A protein and the small-molecule ligand that binds it are described below.
Small molecule (SMILES): CC(=O)N[C@H]1[C@H](O[C@H]2[C@H](O)[C@@H](NC(C)=O)CO[C@@H]2CO)O[C@H](CO)[C@@H](O)[C@@H]1O

Binding-site contacts:
Ligand atom C7 contacts residue ASN304 of chain 1.B at 3.1 Å.
Ligand atom C1 contacts residue ASN304 of chain 1.B at 1.4 Å.
Ligand atom C2 contacts residue ASN304 of chain 1.B at 2.4 Å.
Ligand atom N2 contacts residue ASN304 of chain 1.B at 3.0 Å (h-bond).
Ligand atom C4 contacts residue ASN304 of chain 1.B at 4.2 Å.
Ligand atom C8 contacts residue VAL298 of chain 1.B at 4.0 Å (hydrophobic).
Ligand atom O6 contacts residue ASN304 of chain 1.B at 4.5 Å.
Ligand atom C8 contacts residue ASN304 of chain 1.B at 4.4 Å.
Ligand atom O7 contacts residue ASN304 of chain 1.B at 2.8 Å (h-bond).
Ligand atom O5 contacts residue ASN304 of chain 1.B at 2.3 Å (h-bond).
Ligand atom C5 contacts residue ASN304 of chain 1.B at 3.6 Å.
Ligand atom C3 contacts residue ASN304 of chain 1.B at 3.8 Å.
Ligand atom N2 contacts residue VAL298 of chain 1.B at 4.4 Å.

Sequence of chain 1.B:
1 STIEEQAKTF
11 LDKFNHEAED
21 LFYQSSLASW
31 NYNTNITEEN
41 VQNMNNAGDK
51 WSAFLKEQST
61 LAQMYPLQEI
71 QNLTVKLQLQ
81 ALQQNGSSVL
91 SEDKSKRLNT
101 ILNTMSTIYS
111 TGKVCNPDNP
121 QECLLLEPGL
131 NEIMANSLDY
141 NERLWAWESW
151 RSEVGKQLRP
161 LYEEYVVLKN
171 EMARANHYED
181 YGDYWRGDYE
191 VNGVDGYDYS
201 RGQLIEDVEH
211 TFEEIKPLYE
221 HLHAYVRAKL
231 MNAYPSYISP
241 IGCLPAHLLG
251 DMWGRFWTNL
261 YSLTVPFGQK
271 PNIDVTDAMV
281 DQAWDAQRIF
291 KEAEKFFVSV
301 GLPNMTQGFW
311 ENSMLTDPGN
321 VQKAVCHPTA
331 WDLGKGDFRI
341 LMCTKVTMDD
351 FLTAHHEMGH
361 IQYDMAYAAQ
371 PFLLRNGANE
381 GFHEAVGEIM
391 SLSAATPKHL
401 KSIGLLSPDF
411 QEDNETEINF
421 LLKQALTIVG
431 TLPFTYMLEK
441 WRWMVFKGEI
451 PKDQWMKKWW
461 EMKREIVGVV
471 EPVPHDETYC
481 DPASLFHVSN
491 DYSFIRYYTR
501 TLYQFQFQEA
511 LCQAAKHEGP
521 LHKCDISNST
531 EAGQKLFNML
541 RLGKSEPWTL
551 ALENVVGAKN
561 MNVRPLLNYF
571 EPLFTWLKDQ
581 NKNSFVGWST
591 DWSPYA